Sequence of chain 1.A:
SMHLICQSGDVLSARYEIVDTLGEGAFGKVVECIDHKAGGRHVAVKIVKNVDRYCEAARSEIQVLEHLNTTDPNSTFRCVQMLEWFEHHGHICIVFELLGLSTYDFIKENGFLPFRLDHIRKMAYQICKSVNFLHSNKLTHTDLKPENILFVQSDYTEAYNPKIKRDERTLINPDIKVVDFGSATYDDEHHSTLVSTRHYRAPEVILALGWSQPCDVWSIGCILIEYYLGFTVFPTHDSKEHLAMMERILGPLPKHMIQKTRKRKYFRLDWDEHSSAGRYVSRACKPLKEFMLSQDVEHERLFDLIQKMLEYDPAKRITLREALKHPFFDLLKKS

Binding-site contacts:
Ligand atom N4 contacts residue LEU150 of chain 1.A at 3.5 Å.
Ligand atom C9 contacts residue LEU150 of chain 1.A at 3.4 Å (hydrophobic).
Ligand atom O contacts residue LEU99 of chain 1.A at 2.9 Å (h-bond).
Ligand atom C15 contacts residue GLU147 of chain 1.A at 3.7 Å.
Ligand atom C5 contacts residue PHE96 of chain 1.A at 3.7 Å (hydrophobic).
Ligand atom C13 contacts residue GLY23 of chain 1.A at 3.7 Å.
Ligand atom O contacts residue ALA44 of chain 1.A at 3.4 Å.
Ligand atom C contacts residue PHE27 of chain 1.A at 3.7 Å (hydrophobic).
Ligand atom N3 contacts residue LEU22 of chain 1.A at 3.8 Å.
Ligand atom C12 contacts residue GLY100 of chain 1.A at 3.3 Å.
Ligand atom C11 contacts residue LEU22 of chain 1.A at 3.8 Å (hydrophobic).
Ligand atom C contacts residue LYS46 of chain 1.A at 3.8 Å.
Ligand atom C16 contacts residue GLU147 of chain 1.A at 3.1 Å.
Ligand atom C9 contacts residue LEU22 of chain 1.A at 3.8 Å (hydrophobic).
Ligand atom C3 contacts residue VAL179 of chain 1.A at 3.8 Å (hydrophobic).
Ligand atom C6 contacts residue GLU97 of chain 1.A at 3.5 Å.
Ligand atom C contacts residue ASP180 of chain 1.A at 3.8 Å.
Ligand atom C6 contacts residue ALA44 of chain 1.A at 3.7 Å (hydrophobic).
Ligand atom C8 contacts residue LEU150 of chain 1.A at 3.3 Å (hydrophobic).
Ligand atom N1 contacts residue LYS46 of chain 1.A at 3.0 Å (salt-bridge).
Ligand atom C18 contacts residue PHE27 of chain 1.A at 3.6 Å (hydrophobic).
Ligand atom C1 contacts residue VAL179 of chain 1.A at 3.8 Å (hydrophobic).
Ligand atom N contacts residue VAL179 of chain 1.A at 3.8 Å.
Ligand atom C1 contacts residue VAL30 of chain 1.A at 3.9 Å (hydrophobic).
Ligand atom N1 contacts residue ASP180 of chain 1.A at 3.8 Å.
Ligand atom N4 contacts residue VAL30 of chain 1.A at 3.9 Å.
Ligand atom O contacts residue LEU98 of chain 1.A at 3.9 Å.
Ligand atom N contacts residue LYS46 of chain 1.A at 3.7 Å.
Ligand atom N2 contacts residue LEU22 of chain 1.A at 3.9 Å.
Ligand atom C18 contacts residue GLU24 of chain 1.A at 3.8 Å.
Ligand atom C10 contacts residue LEU99 of chain 1.A at 3.4 Å (hydrophobic).
Ligand atom C20 contacts residue LEU22 of chain 1.A at 3.9 Å (hydrophobic).
Ligand atom C10 contacts residue LEU22 of chain 1.A at 3.7 Å (hydrophobic).
Ligand atom C3 contacts residue PHE96 of chain 1.A at 3.7 Å (hydrophobic).
Ligand atom C6 contacts residue PHE96 of chain 1.A at 3.7 Å (hydrophobic).
Ligand atom C7 contacts residue LEU150 of chain 1.A at 3.9 Å (hydrophobic).
Ligand atom C11 contacts residue LEU150 of chain 1.A at 3.6 Å (hydrophobic).
Ligand atom C13 contacts residue LEU22 of chain 1.A at 3.5 Å (hydrophobic).
Ligand atom C7 contacts residue ALA44 of chain 1.A at 3.4 Å (hydrophobic).
Ligand atom O contacts residue GLU97 of chain 1.A at 3.6 Å.

A small-molecule ligand and the protein it binds are described below.
Small molecule (SMILES): Cn1cc(-c2ccc3occ(-c4cnn(Cc5ccccc5)c4)c3n2)cn1